A protein and the small-molecule ligand that binds it are described below.
Small molecule (SMILES): C=CCOc1ccccc1F

Binding-site contacts:
Ligand atom C05 contacts residue LEU118 of chain 1.A at 3.5 Å (hydrophobic).
Ligand atom C01 contacts residue LEU133 of chain 1.A at 4.0 Å (hydrophobic).
Ligand atom C03 contacts residue PHE153 of chain 1.A at 4.0 Å (hydrophobic).
Ligand atom C03 contacts residue LEU118 of chain 1.A at 4.1 Å (hydrophobic).
Ligand atom C10 contacts residue ALA99 of chain 1.A at 3.6 Å (hydrophobic).
Ligand atom C03 contacts residue VAL111 of chain 1.A at 3.6 Å (hydrophobic).
Ligand atom C07 contacts residue ILE78 of chain 1.A at 4.0 Å (hydrophobic).
Ligand atom C08 contacts residue ILE78 of chain 1.A at 4.0 Å (hydrophobic).
Ligand atom C05 contacts residue ALA99 of chain 1.A at 3.5 Å (hydrophobic).
Ligand atom O04 contacts residue PHE153 of chain 1.A at 3.6 Å.
Ligand atom C02 contacts residue LEU121 of chain 1.A at 3.7 Å (hydrophobic).
Ligand atom C08 contacts residue TYR88 of chain 1.A at 4.0 Å (hydrophobic).
Ligand atom C08 contacts residue LEU84 of chain 1.A at 3.7 Å (hydrophobic).
Ligand atom C07 contacts residue VAL103 of chain 1.A at 3.9 Å (hydrophobic).
Ligand atom C06 contacts residue ALA99 of chain 1.A at 3.6 Å (hydrophobic).
Ligand atom C02 contacts residue MET102 of chain 1.A at 3.5 Å (hydrophobic).
Ligand atom C09 contacts residue VAL87 of chain 1.A at 4.0 Å (hydrophobic).
Ligand atom C09 contacts residue TYR88 of chain 1.A at 3.5 Å (hydrophobic).
Ligand atom C06 contacts residue LEU118 of chain 1.A at 4.1 Å (hydrophobic).
Ligand atom C03 contacts residue MET102 of chain 1.A at 3.4 Å (hydrophobic).
Ligand atom C10 contacts residue LEU118 of chain 1.A at 3.6 Å (hydrophobic).
Ligand atom C09 contacts residue ALA99 of chain 1.A at 3.8 Å (hydrophobic).
Ligand atom C09 contacts residue LEU84 of chain 1.A at 3.7 Å (hydrophobic).
Ligand atom C01 contacts residue PHE114 of chain 1.A at 3.5 Å (hydrophobic).
Ligand atom C06 contacts residue VAL111 of chain 1.A at 3.4 Å (hydrophobic).
Ligand atom C01 contacts residue LEU118 of chain 1.A at 3.6 Å (hydrophobic).
Ligand atom C07 contacts residue ALA99 of chain 1.A at 3.7 Å (hydrophobic).
Ligand atom F11 contacts residue LEU91 of chain 1.A at 3.5 Å.
Ligand atom F11 contacts residue LEU118 of chain 1.A at 3.8 Å.
Ligand atom C02 contacts residue LEU133 of chain 1.A at 3.8 Å (hydrophobic).
Ligand atom C01 contacts residue SER117 of chain 1.A at 4.0 Å.
Ligand atom C08 contacts residue ALA99 of chain 1.A at 3.8 Å (hydrophobic).
Ligand atom F11 contacts residue LEU121 of chain 1.A at 3.8 Å.
Ligand atom O04 contacts residue ALA99 of chain 1.A at 4.1 Å.
Ligand atom C07 contacts residue LEU84 of chain 1.A at 3.7 Å (hydrophobic).
Ligand atom O04 contacts residue LEU121 of chain 1.A at 3.6 Å.
Ligand atom F11 contacts residue VAL87 of chain 1.A at 3.0 Å.
Ligand atom C07 contacts residue VAL111 of chain 1.A at 4.0 Å (hydrophobic).
Ligand atom C10 contacts residue VAL87 of chain 1.A at 3.9 Å (hydrophobic).
Ligand atom O04 contacts residue LEU118 of chain 1.A at 3.6 Å.

Sequence of chain 1.A:
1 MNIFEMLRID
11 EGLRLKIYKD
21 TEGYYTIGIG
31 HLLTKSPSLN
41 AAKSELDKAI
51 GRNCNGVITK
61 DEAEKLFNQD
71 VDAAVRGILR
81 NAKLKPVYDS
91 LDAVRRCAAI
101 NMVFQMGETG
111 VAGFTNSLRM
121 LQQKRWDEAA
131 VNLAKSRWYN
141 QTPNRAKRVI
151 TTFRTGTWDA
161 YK